A small-molecule ligand and the protein it binds are described below.
Small molecule (SMILES): NCCC[C@H](NC(=O)CCC(=O)O)C(=O)O

Sequence of chain 1.A:
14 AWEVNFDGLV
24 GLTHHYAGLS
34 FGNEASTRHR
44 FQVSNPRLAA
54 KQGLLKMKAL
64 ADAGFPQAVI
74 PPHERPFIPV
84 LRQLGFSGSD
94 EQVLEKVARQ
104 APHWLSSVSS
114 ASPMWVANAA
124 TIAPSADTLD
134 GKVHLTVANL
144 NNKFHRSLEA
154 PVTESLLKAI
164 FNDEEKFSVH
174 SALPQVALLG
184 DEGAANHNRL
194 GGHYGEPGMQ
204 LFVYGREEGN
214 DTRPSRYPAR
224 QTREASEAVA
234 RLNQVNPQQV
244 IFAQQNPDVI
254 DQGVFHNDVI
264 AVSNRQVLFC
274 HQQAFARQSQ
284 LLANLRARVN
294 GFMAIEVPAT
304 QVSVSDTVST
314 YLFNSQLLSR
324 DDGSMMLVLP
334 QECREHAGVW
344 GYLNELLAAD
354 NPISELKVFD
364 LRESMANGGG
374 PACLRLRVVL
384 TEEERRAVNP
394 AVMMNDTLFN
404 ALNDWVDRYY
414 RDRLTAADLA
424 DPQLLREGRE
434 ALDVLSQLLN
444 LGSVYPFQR

Binding-site contacts:
Ligand atom OD2 contacts residue ASN370 of chain 1.A at 3.3 Å (h-bond).
Ligand atom C contacts residue ASN36 of chain 1.A at 3.6 Å.
Ligand atom CV contacts residue TRP118 of chain 1.A at 3.4 Å (hydrophobic).
Ligand atom OXT contacts residue SER33 of chain 1.A at 3.2 Å (h-bond).
Ligand atom NE contacts residue CYS376 of chain 1.A at 2.8 Å (h-bond).
Ligand atom OD1 contacts residue SER39 of chain 1.A at 2.7 Å (h-bond).
Ligand atom CD contacts residue CYS376 of chain 1.A at 3.1 Å (hydrophobic).
Ligand atom CB contacts residue ASN36 of chain 1.A at 3.6 Å.
Ligand atom CA contacts residue ASN36 of chain 1.A at 3.6 Å.
Ligand atom CW contacts residue ASN370 of chain 1.A at 3.3 Å.
Ligand atom OD2 contacts residue ALA30 of chain 1.A at 3.0 Å (h-bond).
Ligand atom CG contacts residue ARG149 of chain 1.A at 3.6 Å.
Ligand atom O2 contacts residue ARG223 of chain 1.A at 2.9 Å (salt-bridge).
Ligand atom CB contacts residue TRP118 of chain 1.A at 3.5 Å (hydrophobic).
Ligand atom O contacts residue ASN36 of chain 1.A at 2.9 Å (h-bond).
Ligand atom CV contacts residue SER33 of chain 1.A at 3.4 Å.
Ligand atom C contacts residue SER33 of chain 1.A at 3.6 Å.
Ligand atom CX contacts residue ASN370 of chain 1.A at 3.5 Å.
Ligand atom OD2 contacts residue HIS28 of chain 1.A at 3.3 Å (h-bond).
Ligand atom CB contacts residue ASN370 of chain 1.A at 3.7 Å.
Ligand atom CY contacts residue ASN370 of chain 1.A at 3.1 Å.
Ligand atom N contacts residue ASN370 of chain 1.A at 3.1 Å (h-bond).
Ligand atom O contacts residue SER33 of chain 1.A at 2.8 Å (h-bond).
Ligand atom CD contacts residue GLY371 of chain 1.A at 3.4 Å.
Ligand atom OD1 contacts residue LEU32 of chain 1.A at 2.8 Å (h-bond).
Ligand atom NE contacts residue ASN121 of chain 1.A at 3.2 Å (h-bond).
Ligand atom C contacts residue ARG223 of chain 1.A at 3.6 Å.
Ligand atom OD1 contacts residue GLY31 of chain 1.A at 3.0 Å (h-bond).
Ligand atom N contacts residue ASN36 of chain 1.A at 3.2 Å (h-bond).
Ligand atom O2 contacts residue ARG149 of chain 1.A at 3.1 Å (salt-bridge).
Ligand atom OXT contacts residue TRP118 of chain 1.A at 3.6 Å.
Ligand atom CG contacts residue TRP118 of chain 1.A at 3.8 Å (hydrophobic).
Ligand atom OD1 contacts residue ASN370 of chain 1.A at 3.3 Å (h-bond).
Ligand atom CW contacts residue SER39 of chain 1.A at 3.6 Å.
Ligand atom O contacts residue ARG223 of chain 1.A at 2.9 Å (salt-bridge).
Ligand atom OXT contacts residue HIS148 of chain 1.A at 2.8 Å (h-bond).
Ligand atom CA contacts residue TRP118 of chain 1.A at 3.4 Å (hydrophobic).
Ligand atom NE contacts residue HIS259 of chain 1.A at 3.7 Å.
Ligand atom CW contacts residue SER33 of chain 1.A at 3.7 Å.
Ligand atom N contacts residue TRP118 of chain 1.A at 3.3 Å.